Sequence of chain 1.A:
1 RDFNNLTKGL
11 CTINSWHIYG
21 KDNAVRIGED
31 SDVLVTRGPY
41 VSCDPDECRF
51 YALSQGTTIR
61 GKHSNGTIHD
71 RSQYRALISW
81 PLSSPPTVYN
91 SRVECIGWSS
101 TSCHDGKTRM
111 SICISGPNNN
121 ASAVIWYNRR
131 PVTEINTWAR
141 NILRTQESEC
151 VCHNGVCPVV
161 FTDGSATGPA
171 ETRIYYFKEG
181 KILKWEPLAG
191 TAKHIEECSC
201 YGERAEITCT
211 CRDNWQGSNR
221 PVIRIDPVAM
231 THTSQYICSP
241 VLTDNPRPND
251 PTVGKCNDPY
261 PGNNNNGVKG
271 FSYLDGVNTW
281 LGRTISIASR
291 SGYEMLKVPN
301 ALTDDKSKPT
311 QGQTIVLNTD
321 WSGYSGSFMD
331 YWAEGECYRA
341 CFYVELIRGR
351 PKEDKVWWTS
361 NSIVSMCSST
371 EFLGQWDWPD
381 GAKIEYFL

This protein binds this small molecule.
Small molecule (SMILES): CCC(CC)[C@H](NC(C)=O)[C@@H]1[C@H](O)[C@@H](C(=O)O)C[C@H]1NC(=N)N

Binding-site contacts:
Ligand atom C36 contacts residue ARG144 of chain 1.A at 3.9 Å.
Ligand atom O7 contacts residue ARG290 of chain 1.A at 2.9 Å (salt-bridge).
Ligand atom O8 contacts residue ARG37 of chain 1.A at 2.8 Å (salt-bridge).
Ligand atom C6 contacts residue ARG290 of chain 1.A at 3.6 Å.
Ligand atom O7 contacts residue TYR324 of chain 1.A at 3.2 Å (h-bond).
Ligand atom C5 contacts residue ASP70 of chain 1.A at 3.8 Å.
Ligand atom O14 contacts residue ARG71 of chain 1.A at 2.8 Å (salt-bridge).
Ligand atom C38 contacts residue GLU196 of chain 1.A at 3.5 Å.
Ligand atom C38 contacts residue ARG212 of chain 1.A at 3.8 Å.
Ligand atom N27 contacts residue LEU53 of chain 1.A at 3.6 Å.
Ligand atom N30 contacts residue TRP98 of chain 1.A at 4.0 Å.
Ligand atom C3 contacts residue GLU197 of chain 1.A at 3.9 Å.
Ligand atom O7 contacts residue ARG212 of chain 1.A at 3.2 Å (salt-bridge).
Ligand atom C15 contacts residue TRP98 of chain 1.A at 3.8 Å (hydrophobic).
Ligand atom O14 contacts residue ASP70 of chain 1.A at 3.9 Å.
Ligand atom C6 contacts residue ARG37 of chain 1.A at 3.7 Å.
Ligand atom N30 contacts residue ARG75 of chain 1.A at 3.7 Å.
Ligand atom C39 contacts residue ILE142 of chain 1.A at 4.0 Å (hydrophobic).
Ligand atom O9 contacts residue ASP70 of chain 1.A at 3.0 Å (salt-bridge).
Ligand atom O8 contacts residue ARG290 of chain 1.A at 2.7 Å (salt-bridge).
Ligand atom C5 contacts residue TYR324 of chain 1.A at 3.5 Å (hydrophobic).
Ligand atom C3 contacts residue TYR324 of chain 1.A at 3.7 Å (hydrophobic).
Ligand atom N27 contacts residue TRP98 of chain 1.A at 2.9 Å (h-bond).
Ligand atom C15 contacts residue ARG144 of chain 1.A at 3.9 Å.
Ligand atom C2 contacts residue ASP70 of chain 1.A at 3.3 Å.
Ligand atom O8 contacts residue TYR324 of chain 1.A at 3.3 Å (h-bond).
Ligand atom C13 contacts residue ARG71 of chain 1.A at 4.0 Å.
Ligand atom N27 contacts residue GLU147 of chain 1.A at 3.1 Å (salt-bridge).
Ligand atom C26 contacts residue ASP70 of chain 1.A at 4.0 Å.
Ligand atom C4 contacts residue ASP70 of chain 1.A at 3.9 Å.
Ligand atom C5 contacts residue ARG37 of chain 1.A at 4.0 Å.
Ligand atom C6 contacts residue TYR324 of chain 1.A at 3.0 Å (hydrophobic).
Ligand atom C1 contacts residue ASP70 of chain 1.A at 3.3 Å.
Ligand atom N30 contacts residue ASP70 of chain 1.A at 3.1 Å (salt-bridge).
Ligand atom C1 contacts residue TYR324 of chain 1.A at 3.2 Å (hydrophobic).
Ligand atom C26 contacts residue TRP98 of chain 1.A at 3.9 Å (hydrophobic).
Ligand atom C37 contacts residue GLU197 of chain 1.A at 3.6 Å.
Ligand atom C4 contacts residue TYR324 of chain 1.A at 3.8 Å (hydrophobic).
Ligand atom C2 contacts residue TYR324 of chain 1.A at 4.0 Å (hydrophobic).
Ligand atom C1 contacts residue ARG37 of chain 1.A at 3.7 Å.